The protein below binds the small molecule below.
Small molecule (SMILES): N=c1ccn([C@H]2C[C@H](O[P](=O)(O)OC[C@H]3O[C@@H](n4cnc5c(N)ncnc54)C[C@@H]3O[P](=O)(O)OC[C@H]3O[C@@H](n4cnc5c(N)ncnc54)C[C@@H]3O[P](=O)(O)OC[C@H]3O[C@@H](n4cnc5c(N)ncnc54)C[C@@H]3O)[C@@H](COP(=O)=O)O2)c(=O)[nH]1

Binding-site contacts:
Ligand atom N3 contacts residue TRP60 of chain 60.A at 3.0 Å.
Ligand atom OP1 contacts residue ASN275 of chain 60.A at 4.5 Å.
Ligand atom OP2 contacts residue ARG534 of chain 60.A at 3.6 Å.
Ligand atom O3' contacts residue GLN137 of chain 60.A at 2.1 Å (h-bond).
Ligand atom O4' contacts residue TRP60 of chain 60.A at 4.2 Å.
Ligand atom N9 contacts residue TRP60 of chain 60.A at 3.8 Å.
Ligand atom C4 contacts residue TRP60 of chain 60.A at 3.5 Å (hydrophobic).
Ligand atom OP2 contacts residue PRO276 of chain 60.A at 3.9 Å.
Ligand atom OP1 contacts residue GLN137 of chain 60.A at 4.4 Å.
Ligand atom OP1 contacts residue PRO276 of chain 60.A at 3.1 Å.
Ligand atom C1' contacts residue GLN137 of chain 60.A at 4.0 Å.
Ligand atom O3' contacts residue TRP60 of chain 60.A at 4.4 Å.
Ligand atom C1' contacts residue TRP60 of chain 60.A at 3.5 Å (hydrophobic).
Ligand atom P contacts residue PRO276 of chain 60.A at 3.8 Å.
Ligand atom O5' contacts residue TRP60 of chain 60.A at 3.8 Å.
Ligand atom C2' contacts residue TRP60 of chain 60.A at 4.1 Å (hydrophobic).
Ligand atom C6 contacts residue TRP60 of chain 60.A at 3.4 Å (hydrophobic).
Ligand atom OP2 contacts residue ASN139 of chain 60.A at 3.3 Å (h-bond).
Ligand atom O3' contacts residue PRO276 of chain 60.A at 3.4 Å.
Ligand atom C5 contacts residue TRP60 of chain 60.A at 3.8 Å (hydrophobic).
Ligand atom P contacts residue GLN137 of chain 60.A at 3.5 Å.
Ligand atom C5' contacts residue PRO276 of chain 60.A at 3.7 Å (hydrophobic).
Ligand atom C4' contacts residue PRO276 of chain 60.A at 3.7 Å (hydrophobic).
Ligand atom N6 contacts residue GLY57 of chain 60.A at 3.7 Å.
Ligand atom OP2 contacts residue GLN137 of chain 60.A at 3.8 Å.
Ligand atom N6 contacts residue TRP60 of chain 60.A at 3.0 Å.
Ligand atom N6 contacts residue ASP58 of chain 60.A at 4.3 Å.
Ligand atom N1 contacts residue TRP60 of chain 60.A at 3.5 Å.
Ligand atom O5' contacts residue PRO276 of chain 60.A at 2.8 Å.
Ligand atom C8 contacts residue TRP60 of chain 60.A at 4.4 Å (hydrophobic).
Ligand atom C2 contacts residue TRP60 of chain 60.A at 3.4 Å (hydrophobic).
Ligand atom OP1 contacts residue ASN139 of chain 60.A at 3.1 Å (h-bond).
Ligand atom OP2 contacts residue TRP60 of chain 60.A at 4.4 Å.
Ligand atom C4' contacts residue GLN137 of chain 60.A at 4.1 Å.
Ligand atom C3' contacts residue GLN137 of chain 60.A at 2.6 Å.
Ligand atom C3' contacts residue PRO276 of chain 60.A at 3.2 Å (hydrophobic).
Ligand atom C2' contacts residue GLN137 of chain 60.A at 2.9 Å.
Ligand atom N7 contacts residue TRP60 of chain 60.A at 3.9 Å.
Ligand atom O5' contacts residue GLN137 of chain 60.A at 4.3 Å.
Ligand atom P contacts residue ASN139 of chain 60.A at 3.7 Å.

Sequence of chain 60.A:
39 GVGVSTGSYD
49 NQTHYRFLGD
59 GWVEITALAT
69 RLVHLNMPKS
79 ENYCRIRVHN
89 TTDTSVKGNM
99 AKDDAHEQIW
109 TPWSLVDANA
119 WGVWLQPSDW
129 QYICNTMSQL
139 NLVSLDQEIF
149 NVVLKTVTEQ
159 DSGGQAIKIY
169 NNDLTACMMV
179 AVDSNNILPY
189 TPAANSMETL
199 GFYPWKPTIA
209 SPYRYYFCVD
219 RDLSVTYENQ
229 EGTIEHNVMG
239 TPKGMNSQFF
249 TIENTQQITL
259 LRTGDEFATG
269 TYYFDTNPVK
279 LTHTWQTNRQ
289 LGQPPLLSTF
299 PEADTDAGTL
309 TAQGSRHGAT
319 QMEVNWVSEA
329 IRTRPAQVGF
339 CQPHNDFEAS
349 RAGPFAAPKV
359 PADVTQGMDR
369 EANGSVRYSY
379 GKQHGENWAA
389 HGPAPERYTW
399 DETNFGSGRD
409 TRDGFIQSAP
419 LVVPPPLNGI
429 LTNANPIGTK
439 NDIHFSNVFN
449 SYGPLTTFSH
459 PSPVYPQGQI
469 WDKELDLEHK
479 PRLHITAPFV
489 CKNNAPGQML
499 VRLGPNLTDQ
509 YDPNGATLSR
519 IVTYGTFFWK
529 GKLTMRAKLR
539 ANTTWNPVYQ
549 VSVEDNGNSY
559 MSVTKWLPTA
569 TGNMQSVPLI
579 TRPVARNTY